Binding-site contacts:
Ligand atom O1B contacts residue SER14 of chain 1.A at 3.2 Å (h-bond).
Ligand atom O5' contacts residue GLY15 of chain 1.A at 3.7 Å.
Ligand atom C4 contacts residue THR151 of chain 1.A at 3.7 Å.
Ligand atom C8 contacts residue GLY15 of chain 1.A at 3.4 Å.
Ligand atom N7 contacts residue ASN120 of chain 1.A at 3.5 Å (h-bond).
Ligand atom O5' contacts residue THR18 of chain 1.A at 3.6 Å (h-bond).
Ligand atom C2 contacts residue ASP123 of chain 1.A at 3.7 Å.
Ligand atom C6 contacts residue MET121 of chain 1.A at 3.5 Å (hydrophobic).
Ligand atom O1B contacts residue LYS16 of chain 1.A at 3.7 Å.
Ligand atom C5' contacts residue ASN13 of chain 1.A at 3.3 Å.
Ligand atom N7 contacts residue GLY15 of chain 1.A at 3.6 Å.
Ligand atom O1B contacts residue ASN11 of chain 1.A at 3.7 Å.
Ligand atom C8 contacts residue THR18 of chain 1.A at 3.4 Å.
Ligand atom O2B contacts residue THR17 of chain 1.A at 2.5 Å (h-bond).
Ligand atom O1A contacts residue THR18 of chain 1.A at 2.8 Å (h-bond).
Ligand atom C2 contacts residue ILE124 of chain 1.A at 3.4 Å (hydrophobic).
Ligand atom O6 contacts residue VAL149 of chain 1.A at 3.4 Å.
Ligand atom N2 contacts residue ILE124 of chain 1.A at 3.2 Å.
Ligand atom N2 contacts residue ASP123 of chain 1.A at 3.2 Å (salt-bridge).
Ligand atom N3 contacts residue ILE124 of chain 1.A at 3.8 Å.
Ligand atom C5 contacts residue MET121 of chain 1.A at 3.6 Å (hydrophobic).
Ligand atom O6 contacts residue MET121 of chain 1.A at 3.4 Å (h-bond).
Ligand atom N1 contacts residue ASP123 of chain 1.A at 3.1 Å (salt-bridge).
Ligand atom O4' contacts residue MET121 of chain 1.A at 3.3 Å.
Ligand atom O3A contacts residue LYS16 of chain 1.A at 3.5 Å (salt-bridge).
Ligand atom O1B contacts residue ASN13 of chain 1.A at 2.8 Å (h-bond).
Ligand atom PB contacts residue ASN13 of chain 1.A at 3.6 Å.
Ligand atom O3A contacts residue ASN13 of chain 1.A at 3.8 Å.
Ligand atom O3A contacts residue GLY15 of chain 1.A at 3.2 Å (h-bond).
Ligand atom O3A contacts residue SER14 of chain 1.A at 3.8 Å.
Ligand atom C5 contacts residue THR151 of chain 1.A at 3.7 Å.
Ligand atom N3B contacts residue ASN13 of chain 1.A at 3.6 Å (h-bond).
Ligand atom O6 contacts residue ASN120 of chain 1.A at 3.4 Å (h-bond).
Ligand atom O2B contacts residue LYS16 of chain 1.A at 3.5 Å.
Ligand atom O6 contacts residue ALA150 of chain 1.A at 3.0 Å (h-bond).
Ligand atom O1A contacts residue LYS16 of chain 1.A at 3.2 Å (salt-bridge).
Ligand atom O1A contacts residue THR17 of chain 1.A at 2.9 Å (h-bond).
Ligand atom O1B contacts residue PRO12 of chain 1.A at 3.7 Å.
Ligand atom N9 contacts residue MET121 of chain 1.A at 3.6 Å.
Ligand atom O1A contacts residue GLY15 of chain 1.A at 3.2 Å.

Sequence of chain 1.A:
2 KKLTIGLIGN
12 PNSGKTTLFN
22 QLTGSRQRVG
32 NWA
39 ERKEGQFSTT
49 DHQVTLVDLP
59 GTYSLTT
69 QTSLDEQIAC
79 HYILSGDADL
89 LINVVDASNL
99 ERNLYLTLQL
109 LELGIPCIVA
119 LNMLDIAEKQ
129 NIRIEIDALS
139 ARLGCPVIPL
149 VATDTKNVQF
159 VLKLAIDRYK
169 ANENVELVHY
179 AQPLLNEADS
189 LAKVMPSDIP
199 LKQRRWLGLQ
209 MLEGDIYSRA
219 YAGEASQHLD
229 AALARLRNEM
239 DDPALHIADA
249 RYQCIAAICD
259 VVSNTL

This small molecule binds to this protein.
Small molecule (SMILES): Nc1nc2c(ncn2[C@@H]2O[C@H](CO[P](=O)(O)O[P](N)(=O)O)[C@@H](O)[C@H]2O)c(=O)[nH]1